Binding-site contacts:
Ligand atom C7 contacts residue ASN201 of chain 3.A at 3.1 Å.
Ligand atom C4 contacts residue ASN201 of chain 3.A at 4.2 Å.
Ligand atom O7 contacts residue ASN201 of chain 3.A at 3.0 Å (h-bond).
Ligand atom C5 contacts residue ASN201 of chain 3.A at 3.6 Å.
Ligand atom C6 contacts residue ASN201 of chain 3.A at 3.8 Å.
Ligand atom C3 contacts residue ASN201 of chain 3.A at 3.7 Å.
Ligand atom N2 contacts residue ASN201 of chain 3.A at 2.9 Å (h-bond).
Ligand atom C2 contacts residue ASN201 of chain 3.A at 2.4 Å.
Ligand atom C1 contacts residue ASN201 of chain 3.A at 1.4 Å.
Ligand atom C8 contacts residue ASN201 of chain 3.A at 4.3 Å.
Ligand atom O5 contacts residue ASN201 of chain 3.A at 2.4 Å (h-bond).
Ligand atom O6 contacts residue ASN201 of chain 3.A at 3.7 Å.

Sequence of chain 3.A:
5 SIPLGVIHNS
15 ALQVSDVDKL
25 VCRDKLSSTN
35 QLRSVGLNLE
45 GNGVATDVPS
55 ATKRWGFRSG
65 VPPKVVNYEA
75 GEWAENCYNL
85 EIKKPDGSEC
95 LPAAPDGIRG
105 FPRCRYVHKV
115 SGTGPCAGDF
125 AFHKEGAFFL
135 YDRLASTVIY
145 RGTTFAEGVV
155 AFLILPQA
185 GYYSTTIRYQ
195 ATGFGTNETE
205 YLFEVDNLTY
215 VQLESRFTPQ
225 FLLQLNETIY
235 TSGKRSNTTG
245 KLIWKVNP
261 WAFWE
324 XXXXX

This protein binds this small molecule.
Small molecule (SMILES): CC(=O)N[C@@H]1[C@@H](O)[C@H](O)[C@@H](CO)O[C@H]1O